A small-molecule ligand and the protein it binds are described below.
Small molecule (SMILES): CC[C@H]1OC(=O)C[C@@H](O)[C@H](C)[C@@H](O[C@@H]2O[C@H](C)[C@@H](O[C@H]3C[C@@](C)(O)[C@@H](O)[C@H](C)O3)[C@H](N(C)C)[C@H]2O)[C@@H](CC=O)C[C@@H](C)C(=O)/C=C/C(C)=C/[C@@H]1CO[C@@H]1O[C@H](C)[C@@H](O)[C@@H](OC)[C@H]1OC

Binding-site contacts:
Ligand atom C6B contacts residue ARG215 of chain 1.N at 3.8 Å.
Ligand atom C20 contacts residue GLU273 of chain 1.N at 3.9 Å.
Ligand atom C2 contacts residue GLU337 of chain 1.N at 3.3 Å.
Ligand atom C19 contacts residue GLN270 of chain 1.N at 3.9 Å.
Ligand atom O4B contacts residue ARG215 of chain 1.N at 3.7 Å.
Ligand atom C18 contacts residue GLU337 of chain 1.N at 3.9 Å.
Ligand atom C16 contacts residue GLU337 of chain 1.N at 3.6 Å.
Ligand atom O3 contacts residue ILE338 of chain 1.N at 2.9 Å (h-bond).
Ligand atom C4B contacts residue GLU213 of chain 1.N at 3.5 Å.
Ligand atom O9 contacts residue GLU273 of chain 1.N at 4.0 Å.
Ligand atom O9 contacts residue ARG277 of chain 1.N at 3.1 Å (salt-bridge).
Ligand atom O3 contacts residue ARG277 of chain 1.N at 3.1 Å (salt-bridge).
Ligand atom C9 contacts residue ARG277 of chain 1.N at 3.9 Å.
Ligand atom O4B contacts residue CYS212 of chain 1.N at 3.3 Å (h-bond).
Ligand atom O3B contacts residue CYS212 of chain 1.N at 2.5 Å (h-bond).
Ligand atom C17 contacts residue GLU337 of chain 1.N at 3.3 Å.
Ligand atom C18 contacts residue PRO340 of chain 1.N at 3.5 Å (hydrophobic).
Ligand atom C3B contacts residue CYS212 of chain 1.N at 3.5 Å (hydrophobic).
Ligand atom C5A contacts residue GLN274 of chain 1.N at 3.5 Å.
Ligand atom O20 contacts residue ARG277 of chain 1.N at 3.0 Å (salt-bridge).
Ligand atom C3 contacts residue ILE338 of chain 1.N at 3.9 Å (hydrophobic).
Ligand atom C1C contacts residue ARG277 of chain 1.N at 3.8 Å.
Ligand atom O1 contacts residue ILE338 of chain 1.N at 4.0 Å.
Ligand atom O20 contacts residue GLU273 of chain 1.N at 3.4 Å (salt-bridge).
Ligand atom C20 contacts residue GLN270 of chain 1.N at 3.1 Å.
Ligand atom O3 contacts residue GLN274 of chain 1.N at 3.7 Å.
Ligand atom O4B contacts residue GLU213 of chain 1.N at 2.7 Å (salt-bridge).
Ligand atom O1 contacts residue ARG277 of chain 1.N at 2.9 Å.
Ligand atom C1 contacts residue GLU337 of chain 1.N at 3.9 Å.
Ligand atom C4B contacts residue CYS212 of chain 1.N at 3.9 Å (hydrophobic).
Ligand atom C7B contacts residue GLU213 of chain 1.N at 3.5 Å.
Ligand atom O2A contacts residue PRO340 of chain 1.N at 3.8 Å.
Ligand atom C20 contacts residue ARG277 of chain 1.N at 4.0 Å.
Ligand atom O20 contacts residue GLN270 of chain 1.N at 3.2 Å (h-bond).
Ligand atom C7B contacts residue CYS212 of chain 1.N at 3.6 Å (hydrophobic).
Ligand atom C6A contacts residue GLN274 of chain 1.N at 3.4 Å.
Ligand atom C3 contacts residue ARG277 of chain 1.N at 3.6 Å.
Ligand atom C18 contacts residue ILE338 of chain 1.N at 3.5 Å (hydrophobic).
Ligand atom O20 contacts residue GLN274 of chain 1.N at 4.0 Å.
Ligand atom C11 contacts residue ARG277 of chain 1.N at 3.5 Å.

Sequence of chain 1.N:
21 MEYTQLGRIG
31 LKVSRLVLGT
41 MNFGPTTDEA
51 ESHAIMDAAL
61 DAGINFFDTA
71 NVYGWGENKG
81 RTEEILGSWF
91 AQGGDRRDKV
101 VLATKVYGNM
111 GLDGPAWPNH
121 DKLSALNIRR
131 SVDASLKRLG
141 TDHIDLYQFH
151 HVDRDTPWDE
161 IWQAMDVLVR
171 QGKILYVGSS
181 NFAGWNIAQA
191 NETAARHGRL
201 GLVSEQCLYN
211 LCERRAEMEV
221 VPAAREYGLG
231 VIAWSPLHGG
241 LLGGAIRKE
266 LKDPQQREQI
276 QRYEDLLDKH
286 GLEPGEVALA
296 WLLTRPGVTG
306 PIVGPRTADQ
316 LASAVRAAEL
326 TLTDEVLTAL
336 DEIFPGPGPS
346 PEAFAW